Binding-site contacts:
Ligand atom C8 contacts residue MET49 of chain 2.A at 3.5 Å (hydrophobic).
Ligand atom N9 contacts residue MET49 of chain 2.A at 4.2 Å.
Ligand atom O3' contacts residue ALA47 of chain 2.A at 3.4 Å.
Ligand atom C4' contacts residue GLY301 of chain 2.A at 4.3 Å.
Ligand atom O5' contacts residue GLY338 of chain 2.A at 3.8 Å.
Ligand atom P contacts residue SER302 of chain 2.A at 3.9 Å.
Ligand atom O5' contacts residue SER302 of chain 2.A at 4.0 Å.
Ligand atom O2P contacts residue SER361 of chain 2.A at 2.9 Å (h-bond).
Ligand atom C2' contacts residue ASP337 of chain 2.A at 3.8 Å.
Ligand atom O1P contacts residue MET358 of chain 2.A at 4.3 Å.
Ligand atom C4' contacts residue MET49 of chain 2.A at 4.3 Å (hydrophobic).
Ligand atom C5' contacts residue ASP337 of chain 2.A at 4.1 Å.
Ligand atom O4' contacts residue GLY301 of chain 2.A at 3.5 Å.
Ligand atom O3' contacts residue MET358 of chain 2.A at 3.4 Å (h-bond).
Ligand atom C5' contacts residue MET49 of chain 2.A at 3.8 Å (hydrophobic).
Ligand atom O2' contacts residue ASP337 of chain 2.A at 2.6 Å (salt-bridge).
Ligand atom O1P contacts residue MET359 of chain 2.A at 3.7 Å.
Ligand atom O3P contacts residue ILE340 of chain 2.A at 4.3 Å.
Ligand atom O3P contacts residue GLY338 of chain 2.A at 4.1 Å.
Ligand atom O3P contacts residue GLY339 of chain 2.A at 3.3 Å (h-bond).
Ligand atom P contacts residue GLY360 of chain 2.A at 3.9 Å.
Ligand atom C5' contacts residue GLY360 of chain 2.A at 4.2 Å.
Ligand atom P contacts residue GLY339 of chain 2.A at 4.3 Å.
Ligand atom P contacts residue GLY338 of chain 2.A at 4.4 Å.
Ligand atom O1P contacts residue SER361 of chain 2.A at 3.8 Å.
Ligand atom O1P contacts residue GLY360 of chain 2.A at 2.8 Å (h-bond).
Ligand atom C3' contacts residue ALA47 of chain 2.A at 4.1 Å (hydrophobic).
Ligand atom N7 contacts residue MET49 of chain 2.A at 3.5 Å.
Ligand atom O2P contacts residue GLY360 of chain 2.A at 3.8 Å.
Ligand atom O3' contacts residue ASP337 of chain 2.A at 2.5 Å (salt-bridge).
Ligand atom O2' contacts residue ASN276 of chain 2.A at 3.9 Å.
Ligand atom O2P contacts residue SER302 of chain 2.A at 3.3 Å (h-bond).
Ligand atom O5' contacts residue GLY301 of chain 2.A at 3.8 Å.
Ligand atom O3P contacts residue SER302 of chain 2.A at 3.1 Å (h-bond).
Ligand atom P contacts residue SER361 of chain 2.A at 4.0 Å.
Ligand atom C3' contacts residue MET49 of chain 2.A at 3.8 Å (hydrophobic).
Ligand atom O3P contacts residue GLY301 of chain 2.A at 4.1 Å.
Ligand atom O3P contacts residue SER361 of chain 2.A at 4.2 Å.
Ligand atom C3' contacts residue ASP337 of chain 2.A at 3.5 Å.
Ligand atom C4' contacts residue ASP337 of chain 2.A at 3.5 Å.

The protein below binds the small molecule below.
Small molecule (SMILES): O=c1[nH]cnc2c1ncn2[C@@H]1O[C@H](COP(=O)(O)O)[C@@H](O)[C@H]1O

Sequence of chain 2.A:
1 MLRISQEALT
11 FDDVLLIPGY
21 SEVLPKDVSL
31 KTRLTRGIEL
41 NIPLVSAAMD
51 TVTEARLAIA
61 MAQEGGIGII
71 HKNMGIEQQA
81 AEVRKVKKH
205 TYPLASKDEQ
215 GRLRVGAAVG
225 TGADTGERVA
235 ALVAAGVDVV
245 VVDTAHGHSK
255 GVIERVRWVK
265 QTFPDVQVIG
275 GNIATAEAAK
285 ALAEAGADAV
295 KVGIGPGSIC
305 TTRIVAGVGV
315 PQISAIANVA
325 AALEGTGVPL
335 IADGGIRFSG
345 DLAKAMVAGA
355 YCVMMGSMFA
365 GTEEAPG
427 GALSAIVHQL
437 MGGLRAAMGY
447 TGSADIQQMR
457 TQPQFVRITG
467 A